Binding-site contacts:
Ligand atom C2 contacts residue ASN331 of chain 1.B at 2.5 Å.
Ligand atom C1 contacts residue GLN580 of chain 1.B at 3.9 Å.
Ligand atom O5 contacts residue ASN331 of chain 1.B at 2.4 Å (h-bond).
Ligand atom C3 contacts residue ASN331 of chain 1.B at 3.8 Å.
Ligand atom N2 contacts residue ASN331 of chain 1.B at 2.5 Å (h-bond).
Ligand atom C7 contacts residue ASN331 of chain 1.B at 3.4 Å.
Ligand atom C5 contacts residue GLN580 of chain 1.B at 4.1 Å.
Ligand atom C4 contacts residue ASN331 of chain 1.B at 4.2 Å.
Ligand atom C6 contacts residue GLN580 of chain 1.B at 3.6 Å.
Ligand atom O5 contacts residue GLN580 of chain 1.B at 3.5 Å (h-bond).
Ligand atom O6 contacts residue GLN580 of chain 1.B at 3.7 Å.
Ligand atom C5 contacts residue ASN331 of chain 1.B at 3.6 Å.
Ligand atom C8 contacts residue ASN331 of chain 1.B at 3.6 Å.
Ligand atom C1 contacts residue ASN331 of chain 1.B at 1.4 Å.
Ligand atom O7 contacts residue ASN331 of chain 1.B at 4.4 Å.
Ligand atom C6 contacts residue THR581 of chain 1.B at 3.8 Å.

This small molecule binds to this protein.
Small molecule (SMILES): CC(=O)N[C@H]1[C@H](O[C@H]2[C@H](O)[C@@H](NC(C)=O)CO[C@@H]2CO)O[C@H](CO)[C@@H](O)[C@@H]1O

Sequence of chain 1.B:
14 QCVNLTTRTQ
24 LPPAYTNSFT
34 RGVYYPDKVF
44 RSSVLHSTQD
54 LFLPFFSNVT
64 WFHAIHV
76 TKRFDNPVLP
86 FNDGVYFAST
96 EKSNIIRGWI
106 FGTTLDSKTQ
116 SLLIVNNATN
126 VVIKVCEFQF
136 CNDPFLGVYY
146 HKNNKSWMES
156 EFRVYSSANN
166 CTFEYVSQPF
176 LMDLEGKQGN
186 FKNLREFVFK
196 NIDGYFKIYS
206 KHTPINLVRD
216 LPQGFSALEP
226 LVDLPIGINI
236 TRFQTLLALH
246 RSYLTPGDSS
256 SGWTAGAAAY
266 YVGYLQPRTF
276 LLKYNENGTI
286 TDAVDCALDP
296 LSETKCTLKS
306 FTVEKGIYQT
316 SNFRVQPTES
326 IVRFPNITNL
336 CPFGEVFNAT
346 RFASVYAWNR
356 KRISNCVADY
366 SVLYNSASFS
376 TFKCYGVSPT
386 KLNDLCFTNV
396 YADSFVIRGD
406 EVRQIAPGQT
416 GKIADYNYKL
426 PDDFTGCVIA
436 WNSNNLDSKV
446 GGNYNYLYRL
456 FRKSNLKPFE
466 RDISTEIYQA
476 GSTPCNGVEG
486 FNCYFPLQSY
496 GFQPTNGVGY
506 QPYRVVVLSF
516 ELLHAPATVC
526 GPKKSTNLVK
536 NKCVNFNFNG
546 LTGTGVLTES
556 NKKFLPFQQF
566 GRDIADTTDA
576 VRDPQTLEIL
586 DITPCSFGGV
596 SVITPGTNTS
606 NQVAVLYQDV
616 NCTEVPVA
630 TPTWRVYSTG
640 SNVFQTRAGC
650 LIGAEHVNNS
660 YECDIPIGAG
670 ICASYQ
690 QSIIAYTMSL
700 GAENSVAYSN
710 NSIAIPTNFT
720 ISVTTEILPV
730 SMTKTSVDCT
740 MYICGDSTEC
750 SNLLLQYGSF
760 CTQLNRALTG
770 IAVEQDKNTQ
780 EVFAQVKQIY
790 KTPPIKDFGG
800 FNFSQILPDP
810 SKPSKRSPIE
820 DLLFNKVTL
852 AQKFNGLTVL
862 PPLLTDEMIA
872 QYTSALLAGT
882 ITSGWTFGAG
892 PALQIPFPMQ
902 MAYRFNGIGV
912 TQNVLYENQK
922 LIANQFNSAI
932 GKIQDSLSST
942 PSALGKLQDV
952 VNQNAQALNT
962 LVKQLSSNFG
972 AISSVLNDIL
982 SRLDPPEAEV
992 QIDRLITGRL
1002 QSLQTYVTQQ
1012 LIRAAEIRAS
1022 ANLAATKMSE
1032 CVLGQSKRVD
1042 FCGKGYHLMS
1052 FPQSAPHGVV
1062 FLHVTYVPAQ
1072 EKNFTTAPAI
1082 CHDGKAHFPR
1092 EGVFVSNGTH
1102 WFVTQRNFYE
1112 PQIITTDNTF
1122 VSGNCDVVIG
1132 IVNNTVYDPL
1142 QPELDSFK